Sequence of chain 2.B:
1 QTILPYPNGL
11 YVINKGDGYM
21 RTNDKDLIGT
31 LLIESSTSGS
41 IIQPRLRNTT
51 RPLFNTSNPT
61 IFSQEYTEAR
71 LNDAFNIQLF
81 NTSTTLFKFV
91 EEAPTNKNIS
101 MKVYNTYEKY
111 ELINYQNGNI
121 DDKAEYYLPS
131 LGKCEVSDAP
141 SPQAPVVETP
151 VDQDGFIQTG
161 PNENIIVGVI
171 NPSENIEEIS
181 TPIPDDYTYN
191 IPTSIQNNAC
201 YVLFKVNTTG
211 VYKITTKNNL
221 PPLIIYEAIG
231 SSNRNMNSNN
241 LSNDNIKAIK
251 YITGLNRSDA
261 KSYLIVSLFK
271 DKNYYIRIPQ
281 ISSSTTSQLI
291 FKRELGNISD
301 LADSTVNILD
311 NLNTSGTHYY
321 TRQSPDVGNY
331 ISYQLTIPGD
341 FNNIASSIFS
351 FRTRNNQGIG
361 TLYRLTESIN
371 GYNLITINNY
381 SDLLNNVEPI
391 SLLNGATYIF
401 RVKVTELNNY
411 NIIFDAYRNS

The protein below binds the small molecule below.
Small molecule (SMILES): CC(=O)N[C@@H]1[C@@H](O)[C@H](O[C@@H]2O[C@H](CO[C@]3(C(=O)O)C[C@H](O)[C@@H](NC(C)=O)[C@H]([C@H](O)[C@H](O)CO)O3)[C@H](O)[C@H](O)[C@H]2O)[C@@H](CO)O[C@H]1O

Binding-site contacts:
Ligand atom N2 contacts residue ARG257 of chain 2.B at 3.3 Å.
Ligand atom O6 contacts residue ARG257 of chain 2.B at 3.6 Å.
Ligand atom C10 contacts residue TYR319 of chain 2.B at 3.7 Å (hydrophobic).
Ligand atom C11 contacts residue HIS318 of chain 2.B at 3.8 Å.
Ligand atom C7 contacts residue ARG257 of chain 2.B at 3.7 Å.
Ligand atom O10 contacts residue ASP310 of chain 2.B at 3.6 Å.
Ligand atom O4 contacts residue ARG257 of chain 2.B at 3.5 Å (salt-bridge).
Ligand atom C1 contacts residue ARG257 of chain 2.B at 3.1 Å.
Ligand atom O9 contacts residue TYR320 of chain 2.B at 3.8 Å.
Ligand atom O1B contacts residue THR321 of chain 2.B at 3.0 Å (h-bond).
Ligand atom O5 contacts residue ARG257 of chain 2.B at 3.1 Å (salt-bridge).
Ligand atom C2 contacts residue ARG257 of chain 2.B at 3.7 Å.
Ligand atom O7 contacts residue ASP310 of chain 2.B at 3.3 Å (salt-bridge).
Ligand atom C5 contacts residue TYR319 of chain 2.B at 3.4 Å (hydrophobic).
Ligand atom O9 contacts residue ARG322 of chain 2.B at 3.0 Å (salt-bridge).
Ligand atom O3 contacts residue ASP259 of chain 2.B at 3.9 Å.
Ligand atom C9 contacts residue ASP310 of chain 2.B at 3.7 Å.
Ligand atom O9 contacts residue ASP310 of chain 2.B at 2.7 Å (salt-bridge).
Ligand atom C9 contacts residue ARG322 of chain 2.B at 3.7 Å.
Ligand atom C11 contacts residue TYR319 of chain 2.B at 3.8 Å (hydrophobic).
Ligand atom C8 contacts residue ASP259 of chain 2.B at 3.7 Å.
Ligand atom C5 contacts residue ARG257 of chain 2.B at 3.5 Å.
Ligand atom C8 contacts residue ARG257 of chain 2.B at 3.7 Å.
Ligand atom O1B contacts residue ARG257 of chain 2.B at 3.7 Å.
Ligand atom C7 contacts residue SER258 of chain 2.B at 3.6 Å.
Ligand atom O8 contacts residue ASP259 of chain 2.B at 3.8 Å.
Ligand atom O8 contacts residue ARG322 of chain 2.B at 2.9 Å (salt-bridge).
Ligand atom C1 contacts residue THR321 of chain 2.B at 3.7 Å.
Ligand atom C4 contacts residue TYR319 of chain 2.B at 3.4 Å (hydrophobic).
Ligand atom C4 contacts residue ARG257 of chain 2.B at 3.8 Å.
Ligand atom O10 contacts residue ASN311 of chain 2.B at 3.1 Å (h-bond).
Ligand atom O7 contacts residue SER258 of chain 2.B at 3.0 Å (h-bond).
Ligand atom O3 contacts residue ARG257 of chain 2.B at 3.7 Å.
Ligand atom O1B contacts residue TYR320 of chain 2.B at 3.6 Å.
Ligand atom N5 contacts residue TYR319 of chain 2.B at 2.7 Å (h-bond).
Ligand atom C3 contacts residue ARG257 of chain 2.B at 3.0 Å.
Ligand atom C9 contacts residue ASP259 of chain 2.B at 3.4 Å.
Ligand atom O1A contacts residue THR321 of chain 2.B at 3.0 Å (h-bond).
Ligand atom C6 contacts residue TYR319 of chain 2.B at 3.6 Å (hydrophobic).
Ligand atom C8 contacts residue ASN117 of chain 2.B at 3.7 Å.